This protein binds this small molecule.
Small molecule (SMILES): CC(=O)N[C@@H]1[C@@H](O)[C@H](O)[C@@H](CO)O[C@H]1O

Sequence of chain 1.A:
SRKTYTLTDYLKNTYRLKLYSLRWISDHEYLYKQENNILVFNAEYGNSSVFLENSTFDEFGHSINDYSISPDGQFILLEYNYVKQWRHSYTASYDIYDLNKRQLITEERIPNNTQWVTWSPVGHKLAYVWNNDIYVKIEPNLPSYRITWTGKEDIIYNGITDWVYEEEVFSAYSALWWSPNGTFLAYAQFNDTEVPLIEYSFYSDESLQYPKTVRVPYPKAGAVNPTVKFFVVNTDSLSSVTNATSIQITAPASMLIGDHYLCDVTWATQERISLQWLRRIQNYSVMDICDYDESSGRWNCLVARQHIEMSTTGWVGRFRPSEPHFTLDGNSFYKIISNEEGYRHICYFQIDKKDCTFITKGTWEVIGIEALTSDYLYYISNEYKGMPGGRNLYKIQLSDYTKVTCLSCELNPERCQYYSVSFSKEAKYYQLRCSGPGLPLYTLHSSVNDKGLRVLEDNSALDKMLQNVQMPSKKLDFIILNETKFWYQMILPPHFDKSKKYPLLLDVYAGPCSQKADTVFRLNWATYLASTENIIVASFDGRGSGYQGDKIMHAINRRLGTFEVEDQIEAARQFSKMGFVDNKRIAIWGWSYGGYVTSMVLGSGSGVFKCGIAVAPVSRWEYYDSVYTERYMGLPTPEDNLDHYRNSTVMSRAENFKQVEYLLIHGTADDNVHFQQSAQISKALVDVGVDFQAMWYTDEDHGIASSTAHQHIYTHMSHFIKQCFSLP

Binding-site contacts:
Ligand atom N2 contacts residue ASN251 of chain 1.A at 4.2 Å.
Ligand atom O7 contacts residue TRP157 of chain 1.A at 4.5 Å.
Ligand atom N2 contacts residue TRP157 of chain 1.A at 3.6 Å.
Ligand atom O7 contacts residue ASN251 of chain 1.A at 2.9 Å (h-bond).
Ligand atom C1 contacts residue TRP157 of chain 1.A at 3.6 Å (hydrophobic).
Ligand atom C5 contacts residue ASN251 of chain 1.A at 3.9 Å.
Ligand atom C2 contacts residue ASN251 of chain 1.A at 3.6 Å.
Ligand atom C7 contacts residue ASN251 of chain 1.A at 3.8 Å.
Ligand atom O5 contacts residue TRP157 of chain 1.A at 4.4 Å.
Ligand atom C3 contacts residue TRP157 of chain 1.A at 4.2 Å (hydrophobic).
Ligand atom O5 contacts residue ASN251 of chain 1.A at 2.5 Å (h-bond).
Ligand atom C7 contacts residue TRP157 of chain 1.A at 4.2 Å (hydrophobic).
Ligand atom C2 contacts residue TRP157 of chain 1.A at 4.3 Å (hydrophobic).
Ligand atom O6 contacts residue ASN251 of chain 1.A at 4.4 Å.
Ligand atom C5 contacts residue TRP157 of chain 1.A at 4.5 Å (hydrophobic).
Ligand atom C1 contacts residue ASN251 of chain 1.A at 2.4 Å.